Binding-site contacts:
Ligand atom C7 contacts residue GLU57 of chain 1.A at 3.5 Å.
Ligand atom C3 contacts residue ASN58 of chain 1.A at 3.8 Å.
Ligand atom O3 contacts residue GLU57 of chain 1.A at 4.4 Å.
Ligand atom O7 contacts residue ALA21 of chain 1.B at 4.1 Å.
Ligand atom C1 contacts residue GLU57 of chain 1.A at 4.1 Å.
Ligand atom O7 contacts residue SER17 of chain 1.B at 3.4 Å.
Ligand atom O7 contacts residue THR18 of chain 1.B at 4.1 Å.
Ligand atom C8 contacts residue ALA21 of chain 1.B at 4.1 Å (hydrophobic).
Ligand atom C1 contacts residue ASN58 of chain 1.A at 1.4 Å.
Ligand atom N2 contacts residue GLY16 of chain 1.B at 4.2 Å.
Ligand atom C2 contacts residue GLU57 of chain 1.A at 3.8 Å.
Ligand atom O5 contacts residue ASN58 of chain 1.A at 2.3 Å (h-bond).
Ligand atom N2 contacts residue GLU57 of chain 1.A at 2.9 Å (salt-bridge).
Ligand atom C1 contacts residue GLY16 of chain 1.B at 4.0 Å.
Ligand atom C2 contacts residue ASN58 of chain 1.A at 2.5 Å.
Ligand atom O5 contacts residue GLY16 of chain 1.B at 4.4 Å.
Ligand atom C2 contacts residue GLY16 of chain 1.B at 4.0 Å.
Ligand atom C7 contacts residue ASN58 of chain 1.A at 4.1 Å.
Ligand atom N2 contacts residue ASN58 of chain 1.A at 3.0 Å (h-bond).
Ligand atom C7 contacts residue SER17 of chain 1.B at 4.2 Å.
Ligand atom C8 contacts residue GLU57 of chain 1.A at 3.6 Å.
Ligand atom C8 contacts residue ALA14 of chain 1.B at 4.5 Å (hydrophobic).
Ligand atom C4 contacts residue ASN58 of chain 1.A at 4.3 Å.
Ligand atom C5 contacts residue ASN58 of chain 1.A at 3.7 Å.
Ligand atom C7 contacts residue GLY16 of chain 1.B at 4.5 Å.
Ligand atom C8 contacts residue GLY13 of chain 1.B at 3.3 Å.
Ligand atom C3 contacts residue GLU57 of chain 1.A at 3.9 Å.

This small molecule binds to this protein.
Small molecule (SMILES): CC(=O)N[C@H]1[C@H](O[C@H]2[C@H](O)[C@@H](NC(C)=O)CO[C@@H]2CO)O[C@H](CO)[C@@H](O[C@@H]2O[C@H](CO)[C@@H](O)[C@H](O)[C@@H]2O)[C@@H]1O

Sequence of chain 1.A:
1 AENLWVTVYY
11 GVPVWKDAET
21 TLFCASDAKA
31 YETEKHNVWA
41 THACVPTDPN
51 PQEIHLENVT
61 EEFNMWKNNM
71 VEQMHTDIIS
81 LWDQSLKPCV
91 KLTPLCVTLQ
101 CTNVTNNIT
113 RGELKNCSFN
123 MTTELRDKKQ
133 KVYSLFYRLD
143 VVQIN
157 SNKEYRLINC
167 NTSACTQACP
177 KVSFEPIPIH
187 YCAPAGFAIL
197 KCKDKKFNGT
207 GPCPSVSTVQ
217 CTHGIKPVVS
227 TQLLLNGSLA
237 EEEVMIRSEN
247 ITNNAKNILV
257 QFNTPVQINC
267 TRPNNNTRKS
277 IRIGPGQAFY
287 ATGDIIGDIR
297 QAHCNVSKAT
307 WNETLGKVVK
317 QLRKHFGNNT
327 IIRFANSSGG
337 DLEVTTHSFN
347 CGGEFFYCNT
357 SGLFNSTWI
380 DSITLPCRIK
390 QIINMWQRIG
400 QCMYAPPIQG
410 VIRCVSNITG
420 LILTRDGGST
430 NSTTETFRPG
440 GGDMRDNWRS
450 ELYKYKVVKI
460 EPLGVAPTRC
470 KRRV

Sequence of chain 1.B:
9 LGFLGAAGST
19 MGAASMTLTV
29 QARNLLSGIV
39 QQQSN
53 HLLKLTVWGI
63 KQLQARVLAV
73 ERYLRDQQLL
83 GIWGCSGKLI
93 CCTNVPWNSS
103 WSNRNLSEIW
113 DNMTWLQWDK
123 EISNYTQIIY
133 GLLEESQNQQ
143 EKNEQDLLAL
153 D